Binding-site contacts:
Ligand atom C5 contacts residue LYS189 of chain 1.C at 3.6 Å.
Ligand atom C1 contacts residue SER136 of chain 1.C at 3.5 Å.
Ligand atom C8 contacts residue LEU194 of chain 1.C at 3.8 Å (hydrophobic).
Ligand atom C8 contacts residue ASN193 of chain 1.C at 3.3 Å.
Ligand atom C11 contacts residue TYR155 of chain 1.C at 3.5 Å (hydrophobic).
Ligand atom C9 contacts residue TYR98 of chain 1.C at 3.6 Å (hydrophobic).
Ligand atom N2 contacts residue ASN193 of chain 1.C at 3.8 Å.
Ligand atom O3 contacts residue GLY225 of chain 1.C at 3.2 Å (h-bond).
Ligand atom O6 contacts residue ASN193 of chain 1.C at 3.4 Å.
Ligand atom O9 contacts residue SER228 of chain 1.C at 3.1 Å (h-bond).
Ligand atom O1A contacts residue TYR137 of chain 1.C at 3.9 Å.
Ligand atom C7 contacts residue TRP153 of chain 1.C at 3.7 Å (hydrophobic).
Ligand atom C5 contacts residue TYR159 of chain 1.C at 3.8 Å (hydrophobic).
Ligand atom N5 contacts residue SER135 of chain 1.C at 3.5 Å (h-bond).
Ligand atom C1 contacts residue TYR137 of chain 1.C at 3.4 Å (hydrophobic).
Ligand atom O2 contacts residue TYR159 of chain 1.C at 3.6 Å.
Ligand atom C4 contacts residue SER135 of chain 1.C at 3.3 Å.
Ligand atom O1B contacts residue SER136 of chain 1.C at 3.2 Å.
Ligand atom C1 contacts residue TYR159 of chain 1.C at 3.7 Å (hydrophobic).
Ligand atom O4 contacts residue SER135 of chain 1.C at 3.7 Å.
Ligand atom O9 contacts residue TYR98 of chain 1.C at 3.5 Å (h-bond).
Ligand atom O3 contacts residue ASP190 of chain 1.C at 3.8 Å.
Ligand atom C6 contacts residue ASN193 of chain 1.C at 3.5 Å.
Ligand atom O1A contacts residue VAL226 of chain 1.C at 3.7 Å.
Ligand atom C9 contacts residue HIS183 of chain 1.C at 3.7 Å.
Ligand atom C3 contacts residue ASP190 of chain 1.C at 3.6 Å.
Ligand atom O8 contacts residue TYR98 of chain 1.C at 3.4 Å (h-bond).
Ligand atom C9 contacts residue LEU194 of chain 1.C at 3.7 Å (hydrophobic).
Ligand atom O7 contacts residue LEU194 of chain 1.C at 3.5 Å.
Ligand atom C11 contacts residue GLY134 of chain 1.C at 3.8 Å.
Ligand atom O4 contacts residue GLY225 of chain 1.C at 3.6 Å (h-bond).
Ligand atom C6 contacts residue LYS189 of chain 1.C at 3.6 Å.
Ligand atom C10 contacts residue LEU194 of chain 1.C at 3.8 Å (hydrophobic).
Ligand atom O1A contacts residue SER136 of chain 1.C at 2.9 Å (h-bond).
Ligand atom N5 contacts residue TRP153 of chain 1.C at 3.7 Å.
Ligand atom O1B contacts residue TYR137 of chain 1.C at 2.4 Å (h-bond).
Ligand atom O2 contacts residue ASN193 of chain 1.C at 3.5 Å.
Ligand atom C5 contacts residue SER135 of chain 1.C at 3.9 Å.
Ligand atom C3 contacts residue ASN193 of chain 1.C at 3.7 Å.
Ligand atom O8 contacts residue VAL226 of chain 1.C at 3.8 Å.

A small-molecule ligand and the protein it binds are described below.
Small molecule (SMILES): CC(=O)N[C@H]1[C@H](O[C@H]2[C@@H](O)[C@@H](CO)O[C@@H](O[C@H]3[C@H](O)[C@@H](O)[C@H](O)O[C@@H]3CO)[C@@H]2O)O[C@H](CO)[C@@H](O[C@@H]2O[C@H](CO[C@]3(C(=O)O)C[C@H](O)[C@@H](NC(C)=O)[C@H]([C@H](O)[C@H](O)CO)O3)[C@H](O)[C@H](O)[C@H]2O)[C@@H]1O

Sequence of chain 1.C:
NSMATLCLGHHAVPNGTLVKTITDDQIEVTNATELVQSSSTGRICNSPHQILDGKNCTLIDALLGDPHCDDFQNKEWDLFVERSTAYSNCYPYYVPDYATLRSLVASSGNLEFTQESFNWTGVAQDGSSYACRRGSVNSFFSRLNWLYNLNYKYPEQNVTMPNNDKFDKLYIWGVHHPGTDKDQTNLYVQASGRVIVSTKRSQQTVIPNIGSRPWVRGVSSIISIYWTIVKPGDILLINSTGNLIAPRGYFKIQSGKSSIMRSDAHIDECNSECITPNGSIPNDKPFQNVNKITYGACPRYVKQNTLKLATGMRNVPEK